The protein below binds the small molecule below.
Small molecule (SMILES): COC(=O)[C@H](Cc1c[nH]c2ccccc12)NC(=O)[C@H](CC(C)C)NC(=O)[C@@H](O)[C@H](N)COc1ccc(O)cc1

Binding-site contacts:
Ligand atom O26 contacts residue GLU333 of chain 1.B at 2.8 Å (salt-bridge).
Ligand atom C28 contacts residue ZN1 of chain 1.W at 3.5 Å.
Ligand atom C25 contacts residue GLU311 of chain 1.B at 3.3 Å.
Ligand atom C27 contacts residue ZN1 of chain 1.W at 2.7 Å.
Ligand atom C25 contacts residue TYR395 of chain 1.B at 3.5 Å (hydrophobic).
Ligand atom O39 contacts residue HIS314 of chain 1.B at 2.9 Å (h-bond).
Ligand atom C27 contacts residue GLU311 of chain 1.B at 3.3 Å.
Ligand atom O26 contacts residue HIS310 of chain 1.B at 2.8 Å (h-bond).
Ligand atom O39 contacts residue HIS310 of chain 1.B at 3.5 Å (h-bond).
Ligand atom O07 contacts residue GLY274 of chain 1.B at 3.2 Å (h-bond).
Ligand atom N38 contacts residue GLU277 of chain 1.B at 2.5 Å (salt-bridge).
Ligand atom C35 contacts residue GLN139 of chain 1.B at 3.4 Å.
Ligand atom C04 contacts residue GLU311 of chain 1.B at 3.2 Å.
Ligand atom O37 contacts residue GLN139 of chain 1.B at 3.5 Å.
Ligand atom N24 contacts residue GLU311 of chain 1.B at 3.2 Å (salt-bridge).
Ligand atom N38 contacts residue GLU333 of chain 1.B at 3.2 Å (salt-bridge).
Ligand atom O26 contacts residue ZN1 of chain 1.W at 2.2 Å.
Ligand atom C33 contacts residue GLU141 of chain 1.B at 3.1 Å.
Ligand atom C03 contacts residue TYR395 of chain 1.B at 3.5 Å (hydrophobic).
Ligand atom C27 contacts residue GLU277 of chain 1.B at 3.3 Å.
Ligand atom C31 contacts residue GLU141 of chain 1.B at 3.6 Å.
Ligand atom O39 contacts residue ZN1 of chain 1.W at 1.9 Å.
Ligand atom C28 contacts residue GLU141 of chain 1.B at 3.6 Å.
Ligand atom O39 contacts residue GLU333 of chain 1.B at 3.2 Å (salt-bridge).
Ligand atom C25 contacts residue ZN1 of chain 1.W at 2.7 Å.
Ligand atom C28 contacts residue GLU333 of chain 1.B at 3.3 Å.
Ligand atom N38 contacts residue GLU141 of chain 1.B at 2.5 Å (salt-bridge).
Ligand atom O30 contacts residue GLU141 of chain 1.B at 3.0 Å (salt-bridge).
Ligand atom O39 contacts residue GLU311 of chain 1.B at 2.9 Å (salt-bridge).
Ligand atom C09 contacts residue GLY274 of chain 1.B at 3.3 Å.
Ligand atom N38 contacts residue MET276 of chain 1.B at 3.4 Å (h-bond).
Ligand atom O30 contacts residue PHE390 of chain 1.B at 3.4 Å.
Ligand atom C19 contacts residue TYR395 of chain 1.B at 3.2 Å (hydrophobic).
Ligand atom C34 contacts residue GLU141 of chain 1.B at 3.6 Å.
Ligand atom C34 contacts residue GLN139 of chain 1.B at 3.4 Å.
Ligand atom N24 contacts residue ALA275 of chain 1.B at 3.4 Å (h-bond).
Ligand atom C28 contacts residue GLU277 of chain 1.B at 3.5 Å.
Ligand atom O26 contacts residue TYR395 of chain 1.B at 2.9 Å (h-bond).
Ligand atom O07 contacts residue ALA273 of chain 1.B at 3.3 Å.
Ligand atom O39 contacts residue GLU277 of chain 1.B at 2.7 Å (salt-bridge).

Sequence of chain 1.B:
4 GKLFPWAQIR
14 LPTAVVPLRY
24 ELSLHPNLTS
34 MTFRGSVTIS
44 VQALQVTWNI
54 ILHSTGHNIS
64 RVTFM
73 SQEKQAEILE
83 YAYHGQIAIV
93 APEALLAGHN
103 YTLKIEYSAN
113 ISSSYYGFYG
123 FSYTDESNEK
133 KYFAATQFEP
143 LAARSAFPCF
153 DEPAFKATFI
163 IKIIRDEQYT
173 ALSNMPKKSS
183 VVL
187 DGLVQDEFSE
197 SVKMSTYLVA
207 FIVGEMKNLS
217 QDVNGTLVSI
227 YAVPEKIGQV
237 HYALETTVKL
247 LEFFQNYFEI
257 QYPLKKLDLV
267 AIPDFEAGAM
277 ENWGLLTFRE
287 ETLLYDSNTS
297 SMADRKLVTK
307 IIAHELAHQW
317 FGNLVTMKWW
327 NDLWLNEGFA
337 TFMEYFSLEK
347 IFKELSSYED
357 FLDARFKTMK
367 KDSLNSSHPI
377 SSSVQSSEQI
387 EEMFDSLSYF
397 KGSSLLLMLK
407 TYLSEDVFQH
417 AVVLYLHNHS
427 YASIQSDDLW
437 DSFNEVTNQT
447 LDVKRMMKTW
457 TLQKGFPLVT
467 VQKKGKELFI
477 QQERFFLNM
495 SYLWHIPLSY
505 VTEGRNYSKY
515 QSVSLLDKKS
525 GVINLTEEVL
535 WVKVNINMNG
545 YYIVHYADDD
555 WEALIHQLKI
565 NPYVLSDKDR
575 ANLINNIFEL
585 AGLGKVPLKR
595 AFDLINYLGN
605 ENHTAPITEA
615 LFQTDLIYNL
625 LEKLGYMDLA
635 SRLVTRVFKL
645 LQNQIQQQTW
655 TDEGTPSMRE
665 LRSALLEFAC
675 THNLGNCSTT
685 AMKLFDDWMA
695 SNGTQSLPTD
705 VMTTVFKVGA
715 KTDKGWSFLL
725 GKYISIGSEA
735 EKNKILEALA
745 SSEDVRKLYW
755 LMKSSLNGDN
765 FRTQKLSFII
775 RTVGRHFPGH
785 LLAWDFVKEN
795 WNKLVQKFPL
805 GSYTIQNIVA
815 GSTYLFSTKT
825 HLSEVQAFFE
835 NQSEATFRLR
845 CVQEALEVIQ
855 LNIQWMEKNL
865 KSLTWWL